This small molecule binds to this protein.
Small molecule (SMILES): Cn1cc(Br)cc(C(=O)Nc2cc3nc(-c4ccccc4)[nH]c3cc2C(=O)NC2COC2)c1=O

Binding-site contacts:
Ligand atom C28 contacts residue LEU229 of chain 1.D at 3.5 Å (hydrophobic).
Ligand atom C3 contacts residue MET267 of chain 1.D at 3.4 Å (hydrophobic).
Ligand atom N16 contacts residue PHE283 of chain 1.D at 3.4 Å.
Ligand atom C17 contacts residue PHE283 of chain 1.D at 3.5 Å (hydrophobic).
Ligand atom N9 contacts residue TYR247 of chain 1.D at 2.5 Å (h-bond).
Ligand atom C10 contacts residue MET267 of chain 1.D at 3.7 Å (hydrophobic).
Ligand atom C15 contacts residue GLY279 of chain 1.D at 3.4 Å.
Ligand atom BR33 contacts residue SER231 of chain 1.D at 3.0 Å.
Ligand atom C1 contacts residue MET267 of chain 1.D at 3.5 Å (hydrophobic).
Ligand atom C11 contacts residue MET267 of chain 1.D at 3.6 Å (hydrophobic).
Ligand atom O19 contacts residue PHE283 of chain 1.D at 3.6 Å.
Ligand atom N9 contacts residue GLY279 of chain 1.D at 3.8 Å.
Ligand atom O25 contacts residue PHE283 of chain 1.D at 3.8 Å.
Ligand atom C31 contacts residue PHE283 of chain 1.D at 3.4 Å (hydrophobic).
Ligand atom C6 contacts residue MET267 of chain 1.D at 3.4 Å (hydrophobic).
Ligand atom O25 contacts residue GLN280 of chain 1.D at 2.9 Å (h-bond).
Ligand atom C14 contacts residue LYS272 of chain 1.D at 3.8 Å.
Ligand atom C24 contacts residue PHE283 of chain 1.D at 3.7 Å (hydrophobic).
Ligand atom C14 contacts residue GLU275 of chain 1.D at 3.8 Å.
Ligand atom C2 contacts residue MET267 of chain 1.D at 3.3 Å (hydrophobic).
Ligand atom N9 contacts residue MET267 of chain 1.D at 3.6 Å.
Ligand atom C14 contacts residue PRO266 of chain 1.D at 3.6 Å (hydrophobic).
Ligand atom C4 contacts residue MET267 of chain 1.D at 3.5 Å (hydrophobic).
Ligand atom C12 contacts residue GLU275 of chain 1.D at 3.0 Å.
Ligand atom C5 contacts residue TYR247 of chain 1.D at 3.2 Å (hydrophobic).
Ligand atom C8 contacts residue TYR247 of chain 1.D at 3.6 Å (hydrophobic).
Ligand atom O32 contacts residue PHE250 of chain 1.D at 3.7 Å.
Ligand atom C4 contacts residue TYR247 of chain 1.D at 3.4 Å (hydrophobic).
Ligand atom C13 contacts residue GLU275 of chain 1.D at 3.5 Å.
Ligand atom C27 contacts residue PHE283 of chain 1.D at 3.8 Å (hydrophobic).
Ligand atom C5 contacts residue MET267 of chain 1.D at 3.2 Å (hydrophobic).
Ligand atom C8 contacts residue GLY279 of chain 1.D at 3.3 Å.
Ligand atom C10 contacts residue GLY279 of chain 1.D at 3.3 Å.
Ligand atom C26 contacts residue PHE283 of chain 1.D at 3.5 Å (hydrophobic).
Ligand atom N7 contacts residue MET267 of chain 1.D at 3.5 Å.
Ligand atom N7 contacts residue GLY279 of chain 1.D at 3.8 Å.
Ligand atom C21 contacts residue VAL287 of chain 1.D at 3.8 Å (hydrophobic).
Ligand atom C12 contacts residue LYS272 of chain 1.D at 3.7 Å.
Ligand atom C8 contacts residue MET267 of chain 1.D at 3.6 Å (hydrophobic).
Ligand atom C20 contacts residue VAL287 of chain 1.D at 3.8 Å (hydrophobic).

Sequence of chain 1.D:
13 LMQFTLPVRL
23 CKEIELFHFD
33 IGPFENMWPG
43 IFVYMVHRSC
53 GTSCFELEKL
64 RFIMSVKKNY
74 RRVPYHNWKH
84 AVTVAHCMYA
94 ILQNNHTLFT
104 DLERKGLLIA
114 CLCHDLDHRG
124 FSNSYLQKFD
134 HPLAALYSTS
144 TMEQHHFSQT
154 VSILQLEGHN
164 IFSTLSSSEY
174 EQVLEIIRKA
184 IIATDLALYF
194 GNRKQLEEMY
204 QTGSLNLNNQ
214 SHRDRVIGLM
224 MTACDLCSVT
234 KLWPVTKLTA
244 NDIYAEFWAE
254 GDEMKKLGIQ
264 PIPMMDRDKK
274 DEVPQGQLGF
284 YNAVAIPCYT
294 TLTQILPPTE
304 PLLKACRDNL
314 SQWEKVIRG